Sequence of chain 24.A:
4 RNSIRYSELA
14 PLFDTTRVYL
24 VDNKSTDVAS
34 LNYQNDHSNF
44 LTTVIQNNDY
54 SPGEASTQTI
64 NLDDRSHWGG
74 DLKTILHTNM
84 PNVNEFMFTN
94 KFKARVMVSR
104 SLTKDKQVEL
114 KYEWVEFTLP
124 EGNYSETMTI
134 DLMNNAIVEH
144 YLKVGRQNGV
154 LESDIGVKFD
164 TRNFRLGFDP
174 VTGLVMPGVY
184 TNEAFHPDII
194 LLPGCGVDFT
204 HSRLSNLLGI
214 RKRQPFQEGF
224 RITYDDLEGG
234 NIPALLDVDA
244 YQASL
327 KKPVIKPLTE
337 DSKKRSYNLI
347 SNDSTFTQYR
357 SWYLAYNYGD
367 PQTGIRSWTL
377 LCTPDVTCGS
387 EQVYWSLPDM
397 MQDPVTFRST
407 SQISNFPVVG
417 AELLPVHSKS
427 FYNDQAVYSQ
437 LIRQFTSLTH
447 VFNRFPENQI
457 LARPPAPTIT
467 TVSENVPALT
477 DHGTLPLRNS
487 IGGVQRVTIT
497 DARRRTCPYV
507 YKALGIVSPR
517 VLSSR

Binding-site contacts:
Ligand atom C2 contacts residue TRP374 of chain 24.A at 4.1 Å (hydrophobic).
Ligand atom O1S contacts residue TRP374 of chain 24.A at 4.3 Å.
Ligand atom O1S contacts residue LYS215 of chain 24.A at 2.7 Å (salt-bridge).
Ligand atom O3S contacts residue PHE223 of chain 24.A at 3.9 Å.
Ligand atom S1 contacts residue ARG224 of chain 24.A at 4.3 Å.
Ligand atom C3 contacts residue TRP374 of chain 24.A at 4.3 Å (hydrophobic).
Ligand atom C6 contacts residue C151 of chain 24.D at 4.2 Å.
Ligand atom C5 contacts residue C151 of chain 24.D at 4.0 Å.
Ligand atom C16 contacts residue ASP229 of chain 24.A at 4.3 Å.
Ligand atom O2S contacts residue GLY222 of chain 24.A at 3.3 Å (h-bond).
Ligand atom C7 contacts residue C151 of chain 24.D at 3.4 Å.
Ligand atom O2S contacts residue ARG224 of chain 24.A at 4.5 Å.
Ligand atom C10 contacts residue C151 of chain 24.D at 3.4 Å.
Ligand atom S1 contacts residue TRP374 of chain 24.A at 4.0 Å.
Ligand atom O1S contacts residue PHE223 of chain 24.A at 4.5 Å.
Ligand atom C9 contacts residue C151 of chain 24.D at 3.4 Å.
Ligand atom C12 contacts residue C151 of chain 24.D at 3.4 Å.
Ligand atom O1S contacts residue GLY222 of chain 24.A at 2.3 Å (h-bond).
Ligand atom S1 contacts residue GLY222 of chain 24.A at 3.0 Å (h-bond).
Ligand atom O3S contacts residue ARG224 of chain 24.A at 2.9 Å (salt-bridge).
Ligand atom C1 contacts residue TRP374 of chain 24.A at 3.6 Å (hydrophobic).
Ligand atom C13 contacts residue C151 of chain 24.D at 4.5 Å.
Ligand atom C8 contacts residue C151 of chain 24.D at 3.7 Å.
Ligand atom O3S contacts residue TRP374 of chain 24.A at 3.3 Å.
Ligand atom O3S contacts residue GLY222 of chain 24.A at 2.9 Å (h-bond).
Ligand atom C11 contacts residue C151 of chain 24.D at 3.5 Å.
Ligand atom S1 contacts residue LYS215 of chain 24.A at 4.1 Å.

A small-molecule ligand and the protein it binds are described below.
Small molecule (SMILES): CCCCCCCCCCCC[N+](C)(C)CCCS(=O)(=O)O